Binding-site contacts:
Ligand atom O contacts residue ASN374 of chain 1.M at 3.5 Å (h-bond).
Ligand atom N contacts residue GLN49 of chain 1.N at 4.1 Å.
Ligand atom OG1 contacts residue ILE375 of chain 1.M at 3.7 Å.
Ligand atom N contacts residue ILE375 of chain 1.M at 2.7 Å (h-bond).
Ligand atom O contacts residue GLY28 of chain 1.N at 4.0 Å.
Ligand atom OXT contacts residue GLY28 of chain 1.N at 3.2 Å (h-bond).
Ligand atom CA contacts residue ASP25 of chain 1.N at 4.0 Å.
Ligand atom CB contacts residue LYS26 of chain 1.N at 4.3 Å.
Ligand atom CG2 contacts residue ASP25 of chain 1.N at 4.0 Å.
Ligand atom CB contacts residue GLN49 of chain 1.N at 3.6 Å.
Ligand atom CG2 contacts residue GLN49 of chain 1.N at 3.6 Å.
Ligand atom CG2 contacts residue SER24 of chain 1.N at 3.8 Å.
Ligand atom CB contacts residue ALA30 of chain 1.N at 3.8 Å (hydrophobic).
Ligand atom C contacts residue ILE375 of chain 1.M at 4.0 Å (hydrophobic).
Ligand atom O contacts residue LYS26 of chain 1.N at 3.7 Å.
Ligand atom CB contacts residue GLU29 of chain 1.N at 4.3 Å.
Ligand atom N contacts residue ASP25 of chain 1.N at 2.8 Å (salt-bridge).
Ligand atom C contacts residue GLY28 of chain 1.N at 3.9 Å.
Ligand atom CA contacts residue ASN374 of chain 1.M at 3.7 Å.
Ligand atom N contacts residue ASN374 of chain 1.M at 3.0 Å (h-bond).
Ligand atom N contacts residue LYS26 of chain 1.N at 3.8 Å.
Ligand atom C contacts residue ALA30 of chain 1.N at 3.9 Å (hydrophobic).
Ligand atom OXT contacts residue GLU29 of chain 1.N at 2.8 Å (salt-bridge).
Ligand atom OG1 contacts residue ALA30 of chain 1.N at 3.5 Å.
Ligand atom CA contacts residue LYS26 of chain 1.N at 3.1 Å.
Ligand atom C contacts residue PRO27 of chain 1.N at 4.0 Å (hydrophobic).
Ligand atom C contacts residue LYS26 of chain 1.N at 3.1 Å.
Ligand atom O contacts residue PRO27 of chain 1.N at 3.8 Å.
Ligand atom C contacts residue ASN374 of chain 1.M at 3.9 Å.
Ligand atom OXT contacts residue ALA30 of chain 1.N at 2.9 Å (h-bond).
Ligand atom O contacts residue ILE375 of chain 1.M at 3.0 Å (h-bond).
Ligand atom CA contacts residue GLU29 of chain 1.N at 4.2 Å.
Ligand atom CA contacts residue ILE375 of chain 1.M at 3.9 Å (hydrophobic).
Ligand atom C contacts residue GLU29 of chain 1.N at 3.9 Å.
Ligand atom OXT contacts residue LYS26 of chain 1.N at 3.1 Å (salt-bridge).
Ligand atom CG2 contacts residue THR59 of chain 1.N at 3.6 Å.
Ligand atom CG2 contacts residue ILE23 of chain 1.N at 3.7 Å (hydrophobic).
Ligand atom OG1 contacts residue GLN49 of chain 1.N at 2.6 Å (h-bond).
Ligand atom CB contacts residue ILE375 of chain 1.M at 4.3 Å (hydrophobic).
Ligand atom OXT contacts residue PRO27 of chain 1.N at 3.8 Å.

A protein and the small-molecule ligand that binds it are described below.
Small molecule (SMILES): C[C@@H](O)[C@H](N)C(=O)O

Sequence of chain 1.M:
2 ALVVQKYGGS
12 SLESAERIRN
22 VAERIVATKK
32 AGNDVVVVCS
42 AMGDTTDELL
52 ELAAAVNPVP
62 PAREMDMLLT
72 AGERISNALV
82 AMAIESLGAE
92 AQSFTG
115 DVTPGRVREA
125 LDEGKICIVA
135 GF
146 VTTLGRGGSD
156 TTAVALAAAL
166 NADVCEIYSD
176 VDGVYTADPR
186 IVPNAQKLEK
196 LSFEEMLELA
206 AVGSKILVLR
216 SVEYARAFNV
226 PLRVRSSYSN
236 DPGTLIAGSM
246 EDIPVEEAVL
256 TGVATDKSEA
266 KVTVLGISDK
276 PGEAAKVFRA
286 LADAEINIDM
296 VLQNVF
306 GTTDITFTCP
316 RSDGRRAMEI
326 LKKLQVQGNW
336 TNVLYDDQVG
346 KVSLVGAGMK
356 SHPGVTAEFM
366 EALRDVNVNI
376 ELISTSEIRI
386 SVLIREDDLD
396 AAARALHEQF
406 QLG

Sequence of chain 1.N:
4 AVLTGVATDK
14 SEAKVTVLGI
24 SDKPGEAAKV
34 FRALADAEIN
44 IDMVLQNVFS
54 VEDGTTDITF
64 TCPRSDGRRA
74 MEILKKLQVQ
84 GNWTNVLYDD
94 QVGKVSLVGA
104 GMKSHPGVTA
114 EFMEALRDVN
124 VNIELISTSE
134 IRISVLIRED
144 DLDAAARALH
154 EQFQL